Sequence of chain 1.C:
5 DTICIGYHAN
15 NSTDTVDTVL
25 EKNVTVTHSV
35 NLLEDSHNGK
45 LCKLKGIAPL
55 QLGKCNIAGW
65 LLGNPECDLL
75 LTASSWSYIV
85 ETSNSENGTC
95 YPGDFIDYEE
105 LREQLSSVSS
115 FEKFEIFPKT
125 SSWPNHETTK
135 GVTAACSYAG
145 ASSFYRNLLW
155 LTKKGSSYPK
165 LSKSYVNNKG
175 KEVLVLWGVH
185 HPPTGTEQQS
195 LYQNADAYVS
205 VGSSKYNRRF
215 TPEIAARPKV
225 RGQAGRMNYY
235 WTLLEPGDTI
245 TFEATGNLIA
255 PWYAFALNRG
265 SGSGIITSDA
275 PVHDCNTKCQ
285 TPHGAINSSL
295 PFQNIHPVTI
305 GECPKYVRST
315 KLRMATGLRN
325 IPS

Binding-site contacts:
Ligand atom C6 contacts residue VAL224 of chain 1.C at 3.8 Å (hydrophobic).
Ligand atom C8 contacts residue ALA139 of chain 1.C at 4.2 Å (hydrophobic).
Ligand atom O6 contacts residue ARG225 of chain 1.C at 3.0 Å (salt-bridge).
Ligand atom C6 contacts residue ARG225 of chain 1.C at 3.7 Å.
Ligand atom N2 contacts residue GLU70 of chain 1.C at 3.6 Å.
Ligand atom C7 contacts residue ARG225 of chain 1.C at 3.4 Å.
Ligand atom C7 contacts residue GLU70 of chain 1.C at 3.8 Å.
Ligand atom C8 contacts residue SER141 of chain 1.C at 4.2 Å.
Ligand atom C8 contacts residue ARG225 of chain 1.C at 3.6 Å.
Ligand atom N2 contacts residue ASN91 of chain 1.C at 2.8 Å (h-bond).
Ligand atom C4 contacts residue ARG225 of chain 1.C at 4.2 Å.
Ligand atom O6 contacts residue VAL224 of chain 1.C at 3.7 Å.
Ligand atom C2 contacts residue ARG225 of chain 1.C at 4.0 Å.
Ligand atom O3 contacts residue ARG225 of chain 1.C at 3.0 Å (salt-bridge).
Ligand atom C7 contacts residue ASN91 of chain 1.C at 3.0 Å.
Ligand atom C8 contacts residue ASN68 of chain 1.C at 3.6 Å.
Ligand atom O5 contacts residue ARG225 of chain 1.C at 3.6 Å.
Ligand atom O6 contacts residue ARG225 of chain 1.C at 4.1 Å.
Ligand atom O7 contacts residue ASN91 of chain 1.C at 2.7 Å (h-bond).
Ligand atom C8 contacts residue GLU70 of chain 1.C at 3.9 Å.
Ligand atom O5 contacts residue ASN91 of chain 1.C at 2.4 Å (h-bond).
Ligand atom C7 contacts residue ASN68 of chain 1.C at 3.8 Å.
Ligand atom C2 contacts residue ASN91 of chain 1.C at 2.4 Å.
Ligand atom O6 contacts residue GLU90 of chain 1.C at 2.8 Å (salt-bridge).
Ligand atom O7 contacts residue ASN68 of chain 1.C at 2.9 Å (h-bond).
Ligand atom C1 contacts residue GLU70 of chain 1.C at 4.1 Å.
Ligand atom C3 contacts residue ARG225 of chain 1.C at 3.9 Å.
Ligand atom C4 contacts residue ASN91 of chain 1.C at 4.2 Å.
Ligand atom C6 contacts residue ARG225 of chain 1.C at 3.5 Å.
Ligand atom C5 contacts residue ASN91 of chain 1.C at 3.7 Å.
Ligand atom O7 contacts residue CYS94 of chain 1.C at 3.5 Å.
Ligand atom C6 contacts residue LYS223 of chain 1.C at 3.6 Å.
Ligand atom C3 contacts residue ASN91 of chain 1.C at 3.7 Å.
Ligand atom C1 contacts residue ASN91 of chain 1.C at 1.4 Å.
Ligand atom N2 contacts residue ARG225 of chain 1.C at 3.6 Å (salt-bridge).
Ligand atom C5 contacts residue ARG225 of chain 1.C at 4.0 Å.
Ligand atom O7 contacts residue ARG225 of chain 1.C at 3.8 Å.
Ligand atom C8 contacts residue CYS94 of chain 1.C at 3.8 Å (hydrophobic).
Ligand atom C6 contacts residue GLU90 of chain 1.C at 3.2 Å.
Ligand atom C7 contacts residue CYS94 of chain 1.C at 4.0 Å (hydrophobic).

The protein below binds the small molecule below.
Small molecule (SMILES): CC(=O)N[C@H]1[C@H](O[C@H]2[C@H](O)[C@@H](NC(C)=O)CO[C@@H]2CO)O[C@H](CO)[C@@H](O[C@@H]2O[C@H](CO[C@H]3O[C@H](CO)[C@@H](O)[C@H](O)[C@@H]3O)[C@@H](O)[C@H](O[C@H]3O[C@H](CO)[C@@H](O)[C@H](O)[C@@H]3O)[C@@H]2O)[C@@H]1O